Sequence of chain 1.B:
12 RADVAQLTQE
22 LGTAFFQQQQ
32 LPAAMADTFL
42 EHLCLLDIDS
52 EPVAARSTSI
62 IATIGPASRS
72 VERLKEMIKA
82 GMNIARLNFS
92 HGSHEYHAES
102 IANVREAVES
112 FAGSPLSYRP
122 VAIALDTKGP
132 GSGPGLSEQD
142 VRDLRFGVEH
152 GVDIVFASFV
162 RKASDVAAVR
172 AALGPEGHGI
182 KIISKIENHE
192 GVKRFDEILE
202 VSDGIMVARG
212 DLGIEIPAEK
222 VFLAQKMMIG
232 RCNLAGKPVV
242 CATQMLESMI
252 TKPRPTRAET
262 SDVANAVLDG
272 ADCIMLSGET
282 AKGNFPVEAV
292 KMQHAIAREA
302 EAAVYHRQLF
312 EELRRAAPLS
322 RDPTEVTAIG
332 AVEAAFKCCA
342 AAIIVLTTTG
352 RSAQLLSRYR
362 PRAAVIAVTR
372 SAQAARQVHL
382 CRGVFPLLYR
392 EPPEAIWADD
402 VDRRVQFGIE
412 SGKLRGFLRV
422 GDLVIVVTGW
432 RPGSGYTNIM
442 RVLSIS

Binding-site contacts:
Ligand atom O2 contacts residue THR244 of chain 1.B at 3.8 Å.
Ligand atom O4 contacts residue ASP212 of chain 1.B at 3.7 Å.
Ligand atom O1 contacts residue THR244 of chain 1.B at 2.5 Å (h-bond).
Ligand atom C1 contacts residue MG1 of chain 1.O at 3.0 Å.
Ligand atom O1 contacts residue ASP212 of chain 1.B at 4.1 Å.
Ligand atom O2 contacts residue ALA209 of chain 1.B at 4.2 Å.
Ligand atom C2 contacts residue LYS186 of chain 1.B at 3.5 Å.
Ligand atom O1 contacts residue GLY211 of chain 1.B at 3.1 Å (h-bond).
Ligand atom C2 contacts residue ALA209 of chain 1.B at 3.9 Å (hydrophobic).
Ligand atom O1 contacts residue MG1 of chain 1.O at 4.2 Å.
Ligand atom O2 contacts residue MET276 of chain 1.B at 4.3 Å.
Ligand atom O3 contacts residue MG1 of chain 1.O at 2.5 Å.
Ligand atom O4 contacts residue MG1 of chain 1.O at 1.9 Å.
Ligand atom O2 contacts residue MG1 of chain 1.O at 4.0 Å.
Ligand atom O1 contacts residue ALA209 of chain 1.B at 3.4 Å.
Ligand atom C1 contacts residue ALA209 of chain 1.B at 3.6 Å (hydrophobic).
Ligand atom C1 contacts residue GLY211 of chain 1.B at 3.7 Å.
Ligand atom C1 contacts residue THR244 of chain 1.B at 3.6 Å.
Ligand atom C1 contacts residue GLU188 of chain 1.B at 3.7 Å.
Ligand atom C2 contacts residue ASP212 of chain 1.B at 4.4 Å.
Ligand atom O3 contacts residue GLY211 of chain 1.B at 3.5 Å.
Ligand atom C1 contacts residue ARG210 of chain 1.B at 4.4 Å.
Ligand atom O2 contacts residue MET207 of chain 1.B at 4.4 Å.
Ligand atom C2 contacts residue THR244 of chain 1.B at 4.2 Å.
Ligand atom O4 contacts residue LYS186 of chain 1.B at 3.1 Å (salt-bridge).
Ligand atom O3 contacts residue ALA209 of chain 1.B at 3.7 Å.
Ligand atom C2 contacts residue MG1 of chain 1.O at 2.8 Å.
Ligand atom O4 contacts residue ALA209 of chain 1.B at 4.4 Å.
Ligand atom O1 contacts residue ARG210 of chain 1.B at 3.6 Å.
Ligand atom C2 contacts residue GLU188 of chain 1.B at 3.6 Å.
Ligand atom O2 contacts residue ARG87 of chain 1.B at 3.9 Å.
Ligand atom C1 contacts residue ASP212 of chain 1.B at 3.8 Å.
Ligand atom O2 contacts residue LYS186 of chain 1.B at 3.5 Å (salt-bridge).
Ligand atom O3 contacts residue GLU188 of chain 1.B at 3.1 Å (salt-bridge).
Ligand atom O4 contacts residue GLU188 of chain 1.B at 3.1 Å (salt-bridge).
Ligand atom O3 contacts residue ASP212 of chain 1.B at 2.7 Å (salt-bridge).

A protein and the small-molecule ligand that binds it are described below.
Small molecule (SMILES): O=C([O-])C(=O)[O-]